This small molecule binds to this protein.
Small molecule (SMILES): CC(C)(C)[C@H](NC(=O)NC1(CS(=O)(=O)C(C)(C)C)CCCCC1)C(=O)N1C[C@H]2[C@@H]([C@H]1C(=O)N[C@H](C#N)C[C@@H]1CCNC1=O)C2(C)C

Binding-site contacts:
Ligand atom N37 contacts residue GLU166 of chain 1.A at 3.0 Å (salt-bridge).
Ligand atom C25 contacts residue GLU166 of chain 1.A at 3.7 Å.
Ligand atom C8 contacts residue GLU166 of chain 1.A at 3.6 Å.
Ligand atom C14 contacts residue THR190 of chain 1.A at 3.4 Å.
Ligand atom O40 contacts residue GLU166 of chain 1.A at 3.1 Å (salt-bridge).
Ligand atom O42 contacts residue PRO168 of chain 1.A at 3.6 Å.
Ligand atom C22 contacts residue GLN189 of chain 1.A at 3.5 Å.
Ligand atom O44 contacts residue GLU166 of chain 1.A at 3.5 Å.
Ligand atom C11 contacts residue HIS41 of chain 1.A at 3.7 Å.
Ligand atom C13 contacts residue THR190 of chain 1.A at 3.7 Å.
Ligand atom O44 contacts residue PHE140 of chain 1.A at 3.5 Å.
Ligand atom C15 contacts residue ARG188 of chain 1.A at 3.8 Å.
Ligand atom C14 contacts residue ARG188 of chain 1.A at 3.4 Å.
Ligand atom N38 contacts residue SER144 of chain 1.A at 3.6 Å (h-bond).
Ligand atom O41 contacts residue GLN189 of chain 1.A at 3.2 Å.
Ligand atom O44 contacts residue HIS172 of chain 1.A at 3.3 Å.
Ligand atom C27 contacts residue HIS163 of chain 1.A at 3.7 Å.
Ligand atom C9 contacts residue GLY143 of chain 1.A at 3.7 Å.
Ligand atom N38 contacts residue ALA145 of chain 1.A at 3.3 Å (h-bond).
Ligand atom C2 contacts residue GLN189 of chain 1.A at 3.7 Å.
Ligand atom C15 contacts residue GLN192 of chain 1.A at 3.7 Å.
Ligand atom C17 contacts residue LEU167 of chain 1.A at 3.7 Å (hydrophobic).
Ligand atom C24 contacts residue ASN142 of chain 1.A at 3.3 Å.
Ligand atom O44 contacts residue HIS163 of chain 1.A at 2.7 Å (h-bond).
Ligand atom N37 contacts residue PHE140 of chain 1.A at 3.1 Å (h-bond).
Ligand atom C9 contacts residue ALA145 of chain 1.A at 3.6 Å (hydrophobic).
Ligand atom C19 contacts residue THR190 of chain 1.A at 3.2 Å.
Ligand atom N34 contacts residue GLU166 of chain 1.A at 2.9 Å (salt-bridge).
Ligand atom O40 contacts residue MET165 of chain 1.A at 3.6 Å.
Ligand atom O43 contacts residue ALA191 of chain 1.A at 3.5 Å.
Ligand atom C27 contacts residue GLU166 of chain 1.A at 3.5 Å.
Ligand atom N35 contacts residue GLU166 of chain 1.A at 3.2 Å (salt-bridge).
Ligand atom C30 contacts residue GLU166 of chain 1.A at 3.8 Å.
Ligand atom C15 contacts residue MET165 of chain 1.A at 3.6 Å (hydrophobic).
Ligand atom C16 contacts residue MET165 of chain 1.A at 3.5 Å (hydrophobic).
Ligand atom N36 contacts residue HIS164 of chain 1.A at 3.0 Å (h-bond).
Ligand atom N38 contacts residue GLY143 of chain 1.A at 3.3 Å (h-bond).
Ligand atom C33 contacts residue MET165 of chain 1.A at 3.8 Å (hydrophobic).
Ligand atom C16 contacts residue GLN192 of chain 1.A at 3.6 Å.
Ligand atom O43 contacts residue PRO168 of chain 1.A at 3.6 Å.

Sequence of chain 2.A:
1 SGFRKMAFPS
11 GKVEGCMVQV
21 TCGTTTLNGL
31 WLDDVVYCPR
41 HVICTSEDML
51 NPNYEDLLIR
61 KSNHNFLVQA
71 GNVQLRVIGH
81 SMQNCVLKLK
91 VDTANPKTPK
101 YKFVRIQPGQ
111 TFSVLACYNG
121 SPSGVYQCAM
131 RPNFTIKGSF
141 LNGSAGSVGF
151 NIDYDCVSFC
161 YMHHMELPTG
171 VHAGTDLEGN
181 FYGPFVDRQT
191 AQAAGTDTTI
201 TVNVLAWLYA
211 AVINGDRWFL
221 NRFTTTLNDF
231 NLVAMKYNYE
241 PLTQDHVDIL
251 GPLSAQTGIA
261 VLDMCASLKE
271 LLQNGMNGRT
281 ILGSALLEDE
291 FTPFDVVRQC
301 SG

Sequence of chain 1.A:
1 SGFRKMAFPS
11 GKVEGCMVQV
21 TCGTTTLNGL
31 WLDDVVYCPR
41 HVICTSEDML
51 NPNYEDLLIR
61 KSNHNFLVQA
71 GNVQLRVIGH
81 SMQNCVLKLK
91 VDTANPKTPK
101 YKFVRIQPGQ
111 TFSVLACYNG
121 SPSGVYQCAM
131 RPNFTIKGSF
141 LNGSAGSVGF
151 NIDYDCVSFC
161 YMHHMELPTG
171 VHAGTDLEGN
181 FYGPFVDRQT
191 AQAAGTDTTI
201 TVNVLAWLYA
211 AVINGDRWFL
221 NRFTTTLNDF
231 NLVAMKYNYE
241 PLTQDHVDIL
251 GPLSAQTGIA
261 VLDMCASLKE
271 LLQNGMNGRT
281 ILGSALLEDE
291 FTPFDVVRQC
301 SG